Binding-site contacts:
Ligand atom C2 contacts residue ASN331 of chain 1.A at 2.6 Å.
Ligand atom O5 contacts residue ASN331 of chain 1.A at 2.2 Å (h-bond).
Ligand atom C1 contacts residue ASN331 of chain 1.A at 1.5 Å.
Ligand atom C6 contacts residue GLN580 of chain 1.A at 3.3 Å.
Ligand atom C4 contacts residue ASN331 of chain 1.A at 4.2 Å.
Ligand atom O5 contacts residue GLN580 of chain 1.A at 3.8 Å.
Ligand atom O6 contacts residue GLN580 of chain 1.A at 3.8 Å.
Ligand atom C7 contacts residue ASN331 of chain 1.A at 3.7 Å.
Ligand atom C1 contacts residue GLN580 of chain 1.A at 4.5 Å.
Ligand atom C8 contacts residue ASN331 of chain 1.A at 3.4 Å.
Ligand atom C3 contacts residue ASN331 of chain 1.A at 3.9 Å.
Ligand atom C5 contacts residue GLN580 of chain 1.A at 3.3 Å.
Ligand atom C6 contacts residue ASN331 of chain 1.A at 4.5 Å.
Ligand atom O6 contacts residue ASN331 of chain 1.A at 4.2 Å.
Ligand atom C5 contacts residue ASN331 of chain 1.A at 3.5 Å.
Ligand atom C6 contacts residue THR581 of chain 1.A at 4.0 Å.
Ligand atom O7 contacts residue ASN331 of chain 1.A at 3.9 Å.
Ligand atom O6 contacts residue THR581 of chain 1.A at 3.6 Å.
Ligand atom N2 contacts residue ASN331 of chain 1.A at 3.2 Å (h-bond).

A protein and the small-molecule ligand that binds it are described below.
Small molecule (SMILES): CC(=O)N[C@@H]1[C@@H](O)[C@H](O)[C@@H](CO)O[C@H]1O

Sequence of chain 1.A:
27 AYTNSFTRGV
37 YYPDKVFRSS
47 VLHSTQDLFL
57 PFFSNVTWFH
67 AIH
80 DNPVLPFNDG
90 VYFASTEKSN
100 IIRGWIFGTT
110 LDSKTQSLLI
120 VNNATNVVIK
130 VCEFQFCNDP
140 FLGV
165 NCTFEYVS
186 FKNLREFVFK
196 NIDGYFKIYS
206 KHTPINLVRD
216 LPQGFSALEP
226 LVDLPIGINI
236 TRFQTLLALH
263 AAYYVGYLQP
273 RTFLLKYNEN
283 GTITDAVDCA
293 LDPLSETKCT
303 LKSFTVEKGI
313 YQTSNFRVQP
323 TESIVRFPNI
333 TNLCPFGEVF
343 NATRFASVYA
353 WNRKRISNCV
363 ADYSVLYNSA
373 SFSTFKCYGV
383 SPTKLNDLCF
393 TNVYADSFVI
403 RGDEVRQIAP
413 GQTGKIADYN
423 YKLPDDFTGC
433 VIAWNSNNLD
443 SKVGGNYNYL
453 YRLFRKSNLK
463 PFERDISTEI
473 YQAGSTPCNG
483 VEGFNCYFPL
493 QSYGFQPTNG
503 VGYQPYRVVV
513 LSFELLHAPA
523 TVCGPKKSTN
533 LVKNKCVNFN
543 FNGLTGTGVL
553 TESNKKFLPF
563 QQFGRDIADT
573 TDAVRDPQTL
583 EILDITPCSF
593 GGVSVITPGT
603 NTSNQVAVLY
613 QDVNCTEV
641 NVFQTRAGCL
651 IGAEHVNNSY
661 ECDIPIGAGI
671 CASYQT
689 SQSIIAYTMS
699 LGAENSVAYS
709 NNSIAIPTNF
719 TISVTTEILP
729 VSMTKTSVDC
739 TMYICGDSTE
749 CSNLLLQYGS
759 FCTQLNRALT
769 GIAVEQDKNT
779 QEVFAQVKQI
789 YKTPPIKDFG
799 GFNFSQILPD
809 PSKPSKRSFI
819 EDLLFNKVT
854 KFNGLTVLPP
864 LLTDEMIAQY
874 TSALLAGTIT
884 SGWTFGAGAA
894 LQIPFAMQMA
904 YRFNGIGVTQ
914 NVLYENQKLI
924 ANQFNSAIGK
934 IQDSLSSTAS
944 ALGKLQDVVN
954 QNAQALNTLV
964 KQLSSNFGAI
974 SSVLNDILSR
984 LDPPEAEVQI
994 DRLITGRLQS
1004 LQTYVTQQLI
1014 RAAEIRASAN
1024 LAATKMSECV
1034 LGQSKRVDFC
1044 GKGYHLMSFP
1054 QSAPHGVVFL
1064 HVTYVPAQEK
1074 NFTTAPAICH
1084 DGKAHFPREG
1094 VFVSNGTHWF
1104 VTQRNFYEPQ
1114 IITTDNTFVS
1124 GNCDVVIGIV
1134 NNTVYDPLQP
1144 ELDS